Sequence of chain 42.B:
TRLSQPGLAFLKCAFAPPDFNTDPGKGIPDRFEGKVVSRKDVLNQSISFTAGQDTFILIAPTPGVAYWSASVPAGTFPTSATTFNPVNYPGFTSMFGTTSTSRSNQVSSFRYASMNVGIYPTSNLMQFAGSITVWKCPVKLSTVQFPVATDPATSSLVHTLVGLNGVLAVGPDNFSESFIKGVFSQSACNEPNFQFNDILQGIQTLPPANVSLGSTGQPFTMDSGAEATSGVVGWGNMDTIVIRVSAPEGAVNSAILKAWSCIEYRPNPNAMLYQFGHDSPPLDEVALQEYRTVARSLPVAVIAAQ

Binding-site contacts:
Ligand atom CG2 contacts residue PHE76 of chain 42.B at 3.8 Å (hydrophobic).

A small-molecule ligand and the protein it binds are described below.
Small molecule (SMILES): CC(C)[C@H](NC(=O)[C@H](CCCN=C(N)N)NC(=O)[C@@H](N)CCC(=O)O)C(=O)N[C@H](C=O)CCCCN